A small-molecule ligand and the protein it binds are described below.
Small molecule (SMILES): C=Cc1c(C)c2n3c1=CC1=[N+]4C(=Cc5c(CCC(=O)O)c(C)c6n5[Fe]34[N+]3=C(C=2)C([C@@H](O)CC/C=C(/C)CCC=C(C)CCC=C(C)C)=C(C)C3=C6)C(CCC(=O)O)=C1C

Sequence of chain 1.B:
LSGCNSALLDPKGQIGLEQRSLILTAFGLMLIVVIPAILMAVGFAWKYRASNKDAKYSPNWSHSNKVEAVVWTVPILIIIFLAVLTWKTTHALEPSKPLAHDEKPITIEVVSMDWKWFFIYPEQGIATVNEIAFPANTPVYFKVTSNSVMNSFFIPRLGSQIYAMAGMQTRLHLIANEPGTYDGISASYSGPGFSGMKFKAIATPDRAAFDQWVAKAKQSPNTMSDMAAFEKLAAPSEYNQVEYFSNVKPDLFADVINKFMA

Sequence of chain 1.A:
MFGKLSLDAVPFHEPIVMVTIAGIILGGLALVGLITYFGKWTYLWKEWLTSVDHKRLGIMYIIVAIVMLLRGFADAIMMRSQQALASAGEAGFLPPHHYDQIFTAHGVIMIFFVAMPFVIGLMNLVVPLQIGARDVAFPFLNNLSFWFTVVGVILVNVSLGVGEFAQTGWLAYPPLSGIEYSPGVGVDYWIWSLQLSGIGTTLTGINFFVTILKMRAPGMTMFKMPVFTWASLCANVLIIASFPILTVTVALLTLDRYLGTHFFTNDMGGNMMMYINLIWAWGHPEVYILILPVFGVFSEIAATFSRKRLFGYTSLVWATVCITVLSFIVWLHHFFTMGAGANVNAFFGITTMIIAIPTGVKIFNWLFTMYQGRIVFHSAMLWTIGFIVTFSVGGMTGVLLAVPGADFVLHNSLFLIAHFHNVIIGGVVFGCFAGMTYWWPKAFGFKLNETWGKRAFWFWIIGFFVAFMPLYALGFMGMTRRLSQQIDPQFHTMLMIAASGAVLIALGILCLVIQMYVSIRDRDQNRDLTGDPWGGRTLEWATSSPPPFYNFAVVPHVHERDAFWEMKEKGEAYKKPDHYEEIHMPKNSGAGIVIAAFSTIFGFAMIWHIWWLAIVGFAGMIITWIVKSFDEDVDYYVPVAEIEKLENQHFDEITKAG

Binding-site contacts:
Ligand atom O2A contacts residue ASP407 of chain 1.A at 2.3 Å (salt-bridge).
Ligand atom C3C contacts residue VAL423 of chain 1.A at 3.2 Å (hydrophobic).
Ligand atom NB contacts residue HIS419 of chain 1.A at 3.3 Å (h-bond).
Ligand atom O11 contacts residue TYR288 of chain 1.A at 3.2 Å (h-bond).
Ligand atom C22 contacts residue VAL54 of chain 1.B at 3.3 Å (hydrophobic).
Ligand atom O1D contacts residue TRP170 of chain 1.A at 3.0 Å (h-bond).
Ligand atom O2D contacts residue ARG481 of chain 1.A at 2.9 Å (salt-bridge).
Ligand atom CHA contacts residue HIS334 of chain 1.A at 3.2 Å.
Ligand atom O1A contacts residue HIS411 of chain 1.A at 3.1 Å (h-bond).
Ligand atom C26 contacts residue GLY395 of chain 1.A at 3.4 Å.
Ligand atom CMA contacts residue ALA402 of chain 1.A at 3.4 Å (hydrophobic).
Ligand atom CMA contacts residue LEU401 of chain 1.A at 3.3 Å (hydrophobic).
Ligand atom C4C contacts residue VAL423 of chain 1.A at 3.2 Å (hydrophobic).
Ligand atom CAA contacts residue HIS333 of chain 1.A at 3.3 Å.
Ligand atom O1A contacts residue LEU416 of chain 1.A at 3.4 Å.
Ligand atom FE contacts residue HIS419 of chain 1.A at 2.3 Å.
Ligand atom CMB contacts residue GLY398 of chain 1.A at 3.5 Å.
Ligand atom CAD contacts residue TRP280 of chain 1.A at 3.5 Å (hydrophobic).
Ligand atom CGD contacts residue ARG481 of chain 1.A at 3.4 Å.
Ligand atom NC contacts residue VAL423 of chain 1.A at 3.5 Å.
Ligand atom CGA contacts residue HIS411 of chain 1.A at 3.3 Å.
Ligand atom ND contacts residue HIS419 of chain 1.A at 3.3 Å (h-bond).
Ligand atom C3A contacts residue HIS333 of chain 1.A at 3.5 Å.
Ligand atom NA contacts residue HIS419 of chain 1.A at 3.0 Å (h-bond).
Ligand atom CBC contacts residue VAL287 of chain 1.A at 3.1 Å (hydrophobic).
Ligand atom C2A contacts residue HIS333 of chain 1.A at 3.5 Å.
Ligand atom CBA contacts residue ASP407 of chain 1.A at 3.2 Å.
Ligand atom C4D contacts residue HIS334 of chain 1.A at 3.5 Å.
Ligand atom NC contacts residue HIS419 of chain 1.A at 3.6 Å (h-bond).
Ligand atom C20 contacts residue GLY360 of chain 1.A at 3.5 Å.
Ligand atom C2D contacts residue PHE420 of chain 1.A at 3.3 Å (hydrophobic).
Ligand atom C15 contacts residue GLY395 of chain 1.A at 3.5 Å.
Ligand atom O2A contacts residue HIS411 of chain 1.A at 2.9 Å (h-bond).
Ligand atom C14 contacts residue THR359 of chain 1.A at 3.5 Å.
Ligand atom CBD contacts residue PHE420 of chain 1.A at 3.2 Å (hydrophobic).
Ligand atom O1D contacts residue ARG481 of chain 1.A at 2.7 Å (salt-bridge).
Ligand atom C1D contacts residue PHE420 of chain 1.A at 3.3 Å (hydrophobic).
Ligand atom CGA contacts residue ASP407 of chain 1.A at 3.1 Å.
Ligand atom CHB contacts residue GLY398 of chain 1.A at 3.0 Å.
Ligand atom CMB contacts residue VAL399 of chain 1.A at 3.5 Å (hydrophobic).